Sequence of chain 1.C:
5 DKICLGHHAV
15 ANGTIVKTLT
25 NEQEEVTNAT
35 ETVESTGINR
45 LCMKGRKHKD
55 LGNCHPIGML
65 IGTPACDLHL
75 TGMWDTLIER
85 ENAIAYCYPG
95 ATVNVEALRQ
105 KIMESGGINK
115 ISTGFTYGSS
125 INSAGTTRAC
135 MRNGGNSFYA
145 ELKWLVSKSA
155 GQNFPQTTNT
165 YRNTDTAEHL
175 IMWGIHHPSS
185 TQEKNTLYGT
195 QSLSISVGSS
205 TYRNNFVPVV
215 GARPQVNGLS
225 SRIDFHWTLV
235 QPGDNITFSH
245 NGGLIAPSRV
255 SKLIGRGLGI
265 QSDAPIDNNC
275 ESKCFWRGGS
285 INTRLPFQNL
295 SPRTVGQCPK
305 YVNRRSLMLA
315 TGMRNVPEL

Binding-site contacts:
Ligand atom C3 contacts residue ASN239 of chain 1.E at 3.8 Å.
Ligand atom C2 contacts residue ASN239 of chain 1.E at 2.4 Å.
Ligand atom C7 contacts residue ASN239 of chain 1.E at 3.5 Å.
Ligand atom C2 contacts residue GLY237 of chain 1.E at 4.5 Å.
Ligand atom O6 contacts residue ASN239 of chain 1.E at 4.0 Å.
Ligand atom N2 contacts residue GLY237 of chain 1.E at 3.4 Å (h-bond).
Ligand atom O7 contacts residue PRO218 of chain 1.C at 3.8 Å.
Ligand atom C8 contacts residue GLY237 of chain 1.E at 3.2 Å.
Ligand atom C1 contacts residue ASN239 of chain 1.E at 1.5 Å.
Ligand atom O5 contacts residue ARG166 of chain 1.E at 3.0 Å (salt-bridge).
Ligand atom C5 contacts residue ARG166 of chain 1.E at 3.9 Å.
Ligand atom C8 contacts residue ASP238 of chain 1.E at 3.9 Å.
Ligand atom C6 contacts residue ASN239 of chain 1.E at 4.5 Å.
Ligand atom N2 contacts residue ASN239 of chain 1.E at 2.9 Å (h-bond).
Ligand atom C8 contacts residue SER204 of chain 1.E at 4.4 Å.
Ligand atom C6 contacts residue ARG166 of chain 1.E at 3.6 Å.
Ligand atom O6 contacts residue ARG166 of chain 1.E at 2.3 Å (salt-bridge).
Ligand atom O5 contacts residue ASN239 of chain 1.E at 2.2 Å (h-bond).
Ligand atom C5 contacts residue ASN239 of chain 1.E at 3.6 Å.
Ligand atom C4 contacts residue ASN239 of chain 1.E at 4.2 Å.
Ligand atom C7 contacts residue GLY237 of chain 1.E at 3.8 Å.
Ligand atom O7 contacts residue ASN239 of chain 1.E at 3.6 Å (h-bond).
Ligand atom C1 contacts residue ARG166 of chain 1.E at 3.9 Å.

Sequence of chain 1.E:
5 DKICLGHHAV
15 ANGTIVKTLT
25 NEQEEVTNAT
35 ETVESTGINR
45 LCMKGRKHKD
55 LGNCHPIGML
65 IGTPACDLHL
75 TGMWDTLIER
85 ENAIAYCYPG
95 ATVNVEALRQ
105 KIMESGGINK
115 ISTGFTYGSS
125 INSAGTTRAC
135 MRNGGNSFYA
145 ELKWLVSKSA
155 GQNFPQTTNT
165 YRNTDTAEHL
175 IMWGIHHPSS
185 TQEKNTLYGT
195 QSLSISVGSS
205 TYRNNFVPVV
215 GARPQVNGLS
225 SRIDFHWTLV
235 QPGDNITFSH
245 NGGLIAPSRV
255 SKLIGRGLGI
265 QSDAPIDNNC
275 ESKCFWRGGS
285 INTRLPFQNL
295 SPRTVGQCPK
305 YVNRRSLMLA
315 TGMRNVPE

The small molecule below binds the protein below.
Small molecule (SMILES): CC(=O)N[C@H]1[C@H](O[C@H]2[C@H](O)[C@@H](NC(C)=O)CO[C@@H]2CO)O[C@H](CO)[C@@H](O)[C@@H]1O